This protein binds this small molecule.
Small molecule (SMILES): CC(=O)N[C@H]1[C@H](O[C@H]2[C@H](O)[C@@H](NC(C)=O)CO[C@@H]2CO)O[C@H](CO)[C@@H](O)[C@@H]1O

Binding-site contacts:
Ligand atom C7 contacts residue ASN167 of chain 1.D at 3.4 Å.
Ligand atom C1 contacts residue ARG162 of chain 1.D at 3.4 Å.
Ligand atom C5 contacts residue ASN167 of chain 1.D at 3.6 Å.
Ligand atom C8 contacts residue ASN167 of chain 1.D at 3.4 Å.
Ligand atom C5 contacts residue ARG162 of chain 1.D at 3.6 Å.
Ligand atom O7 contacts residue ARG278 of chain 1.B at 4.5 Å.
Ligand atom O6 contacts residue ARG162 of chain 1.D at 2.8 Å (salt-bridge).
Ligand atom O5 contacts residue ASN167 of chain 1.D at 2.3 Å (h-bond).
Ligand atom C6 contacts residue ARG162 of chain 1.D at 3.4 Å.
Ligand atom C1 contacts residue ASN167 of chain 1.D at 1.4 Å.
Ligand atom O5 contacts residue ARG162 of chain 1.D at 2.5 Å (salt-bridge).
Ligand atom C6 contacts residue VAL144 of chain 1.D at 3.8 Å (hydrophobic).
Ligand atom N2 contacts residue ASN167 of chain 1.D at 2.9 Å (h-bond).
Ligand atom C4 contacts residue ASN167 of chain 1.D at 4.2 Å.
Ligand atom O7 contacts residue ASN167 of chain 1.D at 4.3 Å.
Ligand atom O6 contacts residue VAL144 of chain 1.D at 3.8 Å.
Ligand atom C2 contacts residue ASN167 of chain 1.D at 2.4 Å.
Ligand atom C3 contacts residue ASN167 of chain 1.D at 3.8 Å.

Sequence of chain 1.D:
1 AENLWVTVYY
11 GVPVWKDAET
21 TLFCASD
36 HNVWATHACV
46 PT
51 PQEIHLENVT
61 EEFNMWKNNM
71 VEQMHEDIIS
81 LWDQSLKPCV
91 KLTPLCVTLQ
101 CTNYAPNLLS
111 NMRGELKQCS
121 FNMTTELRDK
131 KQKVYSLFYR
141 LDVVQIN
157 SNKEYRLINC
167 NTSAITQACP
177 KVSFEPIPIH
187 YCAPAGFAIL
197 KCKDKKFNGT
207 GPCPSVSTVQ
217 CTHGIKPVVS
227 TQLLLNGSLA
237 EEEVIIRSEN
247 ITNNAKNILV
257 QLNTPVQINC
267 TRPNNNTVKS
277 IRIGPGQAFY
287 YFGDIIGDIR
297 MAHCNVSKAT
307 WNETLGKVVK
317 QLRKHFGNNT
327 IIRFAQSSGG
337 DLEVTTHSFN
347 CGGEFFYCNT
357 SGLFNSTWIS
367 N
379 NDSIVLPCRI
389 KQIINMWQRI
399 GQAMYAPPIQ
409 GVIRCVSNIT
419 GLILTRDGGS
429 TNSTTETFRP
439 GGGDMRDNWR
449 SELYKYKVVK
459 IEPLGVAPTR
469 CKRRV

Sequence of chain 1.B:
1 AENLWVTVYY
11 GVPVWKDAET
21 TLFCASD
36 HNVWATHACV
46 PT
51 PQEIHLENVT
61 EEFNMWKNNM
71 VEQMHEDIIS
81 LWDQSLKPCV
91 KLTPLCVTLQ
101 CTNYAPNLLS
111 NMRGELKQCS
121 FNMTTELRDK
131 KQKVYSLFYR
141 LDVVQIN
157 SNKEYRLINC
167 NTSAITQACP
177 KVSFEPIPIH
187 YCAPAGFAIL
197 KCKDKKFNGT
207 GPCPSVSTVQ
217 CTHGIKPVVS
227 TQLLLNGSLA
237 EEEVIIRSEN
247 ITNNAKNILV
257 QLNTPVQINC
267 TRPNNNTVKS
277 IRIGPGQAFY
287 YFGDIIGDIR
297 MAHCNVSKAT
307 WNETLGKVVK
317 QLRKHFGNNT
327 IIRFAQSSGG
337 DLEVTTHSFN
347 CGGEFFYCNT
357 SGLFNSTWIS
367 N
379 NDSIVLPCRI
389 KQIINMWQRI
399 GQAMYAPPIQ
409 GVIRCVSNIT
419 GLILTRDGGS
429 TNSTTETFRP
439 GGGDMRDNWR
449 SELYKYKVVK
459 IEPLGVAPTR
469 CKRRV